The small molecule below binds the protein below.
Small molecule (SMILES): Nc1nc(=O)c2ncn(CCN(CCOCCP(=O)(O)O)CCP(=O)(O)O)c2[nH]1

Binding-site contacts:
Ligand atom O6 contacts residue VAL187 of chain 1.F at 3.1 Å (h-bond).
Ligand atom N2 contacts residue ASP193 of chain 1.F at 2.9 Å (salt-bridge).
Ligand atom OAF contacts residue SER103 of chain 1.F at 3.2 Å (h-bond).
Ligand atom N3 contacts residue ILE135 of chain 1.F at 3.4 Å.
Ligand atom N2 contacts residue PHE186 of chain 1.F at 3.6 Å.
Ligand atom OAH contacts residue THR138 of chain 1.F at 2.6 Å (h-bond).
Ligand atom C6 contacts residue LYS165 of chain 1.F at 3.5 Å.
Ligand atom CAL contacts residue MG1 of chain 1.T at 3.6 Å.
Ligand atom CAN contacts residue THR141 of chain 1.F at 3.6 Å.
Ligand atom OAE contacts residue MG1 of chain 1.U at 3.6 Å.
Ligand atom PBC contacts residue ASP137 of chain 1.F at 3.7 Å.
Ligand atom C2 contacts residue ILE135 of chain 1.F at 3.5 Å (hydrophobic).
Ligand atom OAC contacts residue MG1 of chain 1.U at 2.8 Å.
Ligand atom PBC contacts residue THR138 of chain 1.F at 3.4 Å.
Ligand atom PBB contacts residue MG1 of chain 1.U at 3.7 Å.
Ligand atom N7 contacts residue LYS165 of chain 1.F at 3.2 Å (salt-bridge).
Ligand atom CAQ contacts residue ILE135 of chain 1.F at 3.4 Å (hydrophobic).
Ligand atom C4 contacts residue ILE135 of chain 1.F at 3.5 Å (hydrophobic).
Ligand atom C2 contacts residue VAL187 of chain 1.F at 3.3 Å (hydrophobic).
Ligand atom OAD contacts residue THR138 of chain 1.F at 3.1 Å (h-bond).
Ligand atom O6 contacts residue LYS165 of chain 1.F at 2.6 Å (salt-bridge).
Ligand atom O6 contacts residue PHE186 of chain 1.F at 3.4 Å.
Ligand atom OAG contacts residue THR141 of chain 1.F at 2.6 Å (h-bond).
Ligand atom OAG contacts residue LYS140 of chain 1.F at 3.4 Å (salt-bridge).
Ligand atom PBC contacts residue GLY139 of chain 1.F at 3.6 Å.
Ligand atom OAF contacts residue LYS102 of chain 1.F at 3.5 Å.
Ligand atom OAH contacts residue ASP137 of chain 1.F at 3.3 Å.
Ligand atom OAD contacts residue GLY139 of chain 1.F at 2.6 Å (h-bond).
Ligand atom OAD contacts residue ASP137 of chain 1.F at 2.8 Å (salt-bridge).
Ligand atom C6 contacts residue PHE186 of chain 1.F at 3.6 Å (hydrophobic).
Ligand atom CAQ contacts residue THR141 of chain 1.F at 3.7 Å.
Ligand atom N1 contacts residue PHE186 of chain 1.F at 3.4 Å.
Ligand atom N1 contacts residue VAL187 of chain 1.F at 2.7 Å (h-bond).
Ligand atom C5 contacts residue LYS165 of chain 1.F at 3.6 Å.
Ligand atom O6 contacts residue LYS185 of chain 1.F at 3.1 Å (salt-bridge).
Ligand atom C8 contacts residue ASP137 of chain 1.F at 3.2 Å.
Ligand atom OAG contacts residue THR138 of chain 1.F at 3.4 Å (h-bond).
Ligand atom C2 contacts residue PHE186 of chain 1.F at 3.5 Å (hydrophobic).
Ligand atom PBC contacts residue THR141 of chain 1.F at 3.7 Å.
Ligand atom N2 contacts residue VAL187 of chain 1.F at 3.0 Å (h-bond).

Sequence of chain 1.F:
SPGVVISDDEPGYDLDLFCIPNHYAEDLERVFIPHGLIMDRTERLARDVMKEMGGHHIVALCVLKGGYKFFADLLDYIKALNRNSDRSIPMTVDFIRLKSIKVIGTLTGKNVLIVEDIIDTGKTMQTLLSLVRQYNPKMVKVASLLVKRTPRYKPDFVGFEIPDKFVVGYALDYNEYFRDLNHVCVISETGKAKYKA